Binding-site contacts:
Ligand atom O3 contacts residue GLN263 of chain 1.C at 4.4 Å.
Ligand atom C2 contacts residue GLN263 of chain 1.C at 3.7 Å.
Ligand atom O4 contacts residue GLN263 of chain 1.C at 4.4 Å.
Ligand atom C3 contacts residue GLN263 of chain 1.C at 3.4 Å.
Ligand atom C5 contacts residue GLN263 of chain 1.C at 3.9 Å.
Ligand atom O5 contacts residue ARG412 of chain 1.C at 3.0 Å (salt-bridge).
Ligand atom N2 contacts residue GLN263 of chain 1.C at 3.7 Å.
Ligand atom C8 contacts residue ASN265 of chain 1.C at 4.3 Å.
Ligand atom O6 contacts residue ASN265 of chain 1.C at 4.5 Å.
Ligand atom C7 contacts residue GLN263 of chain 1.C at 4.3 Å.
Ligand atom C5 contacts residue ASN265 of chain 1.C at 3.7 Å.
Ligand atom C1 contacts residue ASN265 of chain 1.C at 1.4 Å.
Ligand atom C5 contacts residue ARG412 of chain 1.C at 3.9 Å.
Ligand atom C3 contacts residue ASN265 of chain 1.C at 3.8 Å.
Ligand atom C4 contacts residue GLN263 of chain 1.C at 4.1 Å.
Ligand atom C8 contacts residue ASN301 of chain 1.C at 4.1 Å.
Ligand atom C8 contacts residue GLN263 of chain 1.C at 3.3 Å.
Ligand atom C4 contacts residue ASN265 of chain 1.C at 4.2 Å.
Ligand atom C6 contacts residue ARG412 of chain 1.C at 3.5 Å.
Ligand atom C8 contacts residue SER303 of chain 1.C at 3.8 Å.
Ligand atom O6 contacts residue ARG412 of chain 1.C at 2.4 Å (salt-bridge).
Ligand atom C1 contacts residue ARG412 of chain 1.C at 4.0 Å.
Ligand atom C1 contacts residue GLN263 of chain 1.C at 3.4 Å.
Ligand atom C8 contacts residue VAL302 of chain 1.C at 4.1 Å (hydrophobic).
Ligand atom N2 contacts residue ASN265 of chain 1.C at 3.0 Å (h-bond).
Ligand atom O5 contacts residue ASN265 of chain 1.C at 2.4 Å (h-bond).
Ligand atom O7 contacts residue ASN301 of chain 1.C at 3.8 Å.
Ligand atom C7 contacts residue ASN265 of chain 1.C at 3.1 Å.
Ligand atom C2 contacts residue ASN265 of chain 1.C at 2.5 Å.
Ligand atom O5 contacts residue GLN263 of chain 1.C at 4.1 Å.
Ligand atom O7 contacts residue ASN265 of chain 1.C at 2.7 Å (h-bond).

Sequence of chain 1.C:
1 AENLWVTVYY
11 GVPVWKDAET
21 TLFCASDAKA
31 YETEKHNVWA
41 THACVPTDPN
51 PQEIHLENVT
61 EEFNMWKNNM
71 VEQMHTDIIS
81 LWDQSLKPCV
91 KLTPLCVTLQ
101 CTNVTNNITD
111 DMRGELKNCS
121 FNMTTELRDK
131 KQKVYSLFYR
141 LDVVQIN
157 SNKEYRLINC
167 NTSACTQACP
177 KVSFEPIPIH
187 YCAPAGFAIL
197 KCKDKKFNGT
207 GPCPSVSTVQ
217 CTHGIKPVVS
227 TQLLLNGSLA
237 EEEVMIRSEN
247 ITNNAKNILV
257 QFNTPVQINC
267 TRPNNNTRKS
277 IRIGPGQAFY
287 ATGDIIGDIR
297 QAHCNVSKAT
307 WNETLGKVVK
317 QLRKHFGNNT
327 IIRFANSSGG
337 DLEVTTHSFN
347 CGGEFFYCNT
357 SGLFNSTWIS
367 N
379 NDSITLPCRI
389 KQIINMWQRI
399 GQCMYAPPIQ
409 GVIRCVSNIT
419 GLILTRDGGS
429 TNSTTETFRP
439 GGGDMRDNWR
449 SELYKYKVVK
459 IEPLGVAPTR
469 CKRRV

A small-molecule ligand and the protein it binds are described below.
Small molecule (SMILES): CC(=O)N[C@H]1[C@H](O[C@H]2[C@H](O)[C@@H](NC(C)=O)CO[C@@H]2CO)O[C@H](CO)[C@@H](O)[C@@H]1O